Binding-site contacts:
Ligand atom C7 contacts residue ASN97 of chain 2.C at 3.5 Å.
Ligand atom O6 contacts residue GLU129 of chain 2.C at 4.3 Å.
Ligand atom C4 contacts residue ASN97 of chain 2.C at 4.2 Å.
Ligand atom C2 contacts residue ASN97 of chain 2.C at 2.5 Å.
Ligand atom O5 contacts residue ASN97 of chain 2.C at 2.3 Å (h-bond).
Ligand atom O5 contacts residue GLU129 of chain 2.C at 3.0 Å (salt-bridge).
Ligand atom O7 contacts residue ASN97 of chain 2.C at 3.7 Å.
Ligand atom C5 contacts residue GLU129 of chain 2.C at 4.1 Å.
Ligand atom O6 contacts residue NAG1 of chain 2.D at 4.0 Å.
Ligand atom C8 contacts residue GLY96 of chain 2.C at 4.2 Å.
Ligand atom O6 contacts residue NAG2 of chain 2.D at 4.1 Å.
Ligand atom C8 contacts residue ASN97 of chain 2.C at 4.3 Å.
Ligand atom C6 contacts residue GLU129 of chain 2.C at 4.3 Å.
Ligand atom N2 contacts residue ASN97 of chain 2.C at 3.0 Å (h-bond).
Ligand atom C3 contacts residue ASN97 of chain 2.C at 3.8 Å.
Ligand atom C1 contacts residue ASN97 of chain 2.C at 1.4 Å.
Ligand atom C6 contacts residue NAG2 of chain 2.D at 4.3 Å.
Ligand atom C1 contacts residue GLU129 of chain 2.C at 3.5 Å.
Ligand atom C5 contacts residue ASN97 of chain 2.C at 3.6 Å.
Ligand atom O6 contacts residue LYS31 of chain 2.A at 4.0 Å.
Ligand atom O5 contacts residue NAG1 of chain 2.D at 4.4 Å.

The protein below binds the small molecule below.
Small molecule (SMILES): CC(=O)N[C@@H]1[C@@H](O)[C@H](O)[C@@H](CO)O[C@H]1O

Sequence of chain 2.A:
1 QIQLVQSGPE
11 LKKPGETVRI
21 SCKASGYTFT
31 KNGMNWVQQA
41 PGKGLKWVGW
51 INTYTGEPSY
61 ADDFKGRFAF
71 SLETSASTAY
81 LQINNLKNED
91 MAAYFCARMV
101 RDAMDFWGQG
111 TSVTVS

Sequence of chain 2.C:
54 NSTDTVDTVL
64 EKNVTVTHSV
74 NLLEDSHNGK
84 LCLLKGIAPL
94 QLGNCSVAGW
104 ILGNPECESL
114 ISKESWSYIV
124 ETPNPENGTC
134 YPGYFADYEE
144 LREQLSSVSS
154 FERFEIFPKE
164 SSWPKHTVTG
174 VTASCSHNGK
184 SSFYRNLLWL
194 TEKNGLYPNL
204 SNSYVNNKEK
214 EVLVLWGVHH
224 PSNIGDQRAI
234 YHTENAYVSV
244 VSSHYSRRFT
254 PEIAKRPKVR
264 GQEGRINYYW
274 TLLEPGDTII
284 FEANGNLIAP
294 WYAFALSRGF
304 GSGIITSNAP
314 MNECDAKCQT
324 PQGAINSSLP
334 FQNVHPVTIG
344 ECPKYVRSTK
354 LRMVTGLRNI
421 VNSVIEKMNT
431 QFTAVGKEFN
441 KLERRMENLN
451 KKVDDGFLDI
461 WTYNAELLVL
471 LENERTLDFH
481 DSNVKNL